Sequence of chain 1.A:
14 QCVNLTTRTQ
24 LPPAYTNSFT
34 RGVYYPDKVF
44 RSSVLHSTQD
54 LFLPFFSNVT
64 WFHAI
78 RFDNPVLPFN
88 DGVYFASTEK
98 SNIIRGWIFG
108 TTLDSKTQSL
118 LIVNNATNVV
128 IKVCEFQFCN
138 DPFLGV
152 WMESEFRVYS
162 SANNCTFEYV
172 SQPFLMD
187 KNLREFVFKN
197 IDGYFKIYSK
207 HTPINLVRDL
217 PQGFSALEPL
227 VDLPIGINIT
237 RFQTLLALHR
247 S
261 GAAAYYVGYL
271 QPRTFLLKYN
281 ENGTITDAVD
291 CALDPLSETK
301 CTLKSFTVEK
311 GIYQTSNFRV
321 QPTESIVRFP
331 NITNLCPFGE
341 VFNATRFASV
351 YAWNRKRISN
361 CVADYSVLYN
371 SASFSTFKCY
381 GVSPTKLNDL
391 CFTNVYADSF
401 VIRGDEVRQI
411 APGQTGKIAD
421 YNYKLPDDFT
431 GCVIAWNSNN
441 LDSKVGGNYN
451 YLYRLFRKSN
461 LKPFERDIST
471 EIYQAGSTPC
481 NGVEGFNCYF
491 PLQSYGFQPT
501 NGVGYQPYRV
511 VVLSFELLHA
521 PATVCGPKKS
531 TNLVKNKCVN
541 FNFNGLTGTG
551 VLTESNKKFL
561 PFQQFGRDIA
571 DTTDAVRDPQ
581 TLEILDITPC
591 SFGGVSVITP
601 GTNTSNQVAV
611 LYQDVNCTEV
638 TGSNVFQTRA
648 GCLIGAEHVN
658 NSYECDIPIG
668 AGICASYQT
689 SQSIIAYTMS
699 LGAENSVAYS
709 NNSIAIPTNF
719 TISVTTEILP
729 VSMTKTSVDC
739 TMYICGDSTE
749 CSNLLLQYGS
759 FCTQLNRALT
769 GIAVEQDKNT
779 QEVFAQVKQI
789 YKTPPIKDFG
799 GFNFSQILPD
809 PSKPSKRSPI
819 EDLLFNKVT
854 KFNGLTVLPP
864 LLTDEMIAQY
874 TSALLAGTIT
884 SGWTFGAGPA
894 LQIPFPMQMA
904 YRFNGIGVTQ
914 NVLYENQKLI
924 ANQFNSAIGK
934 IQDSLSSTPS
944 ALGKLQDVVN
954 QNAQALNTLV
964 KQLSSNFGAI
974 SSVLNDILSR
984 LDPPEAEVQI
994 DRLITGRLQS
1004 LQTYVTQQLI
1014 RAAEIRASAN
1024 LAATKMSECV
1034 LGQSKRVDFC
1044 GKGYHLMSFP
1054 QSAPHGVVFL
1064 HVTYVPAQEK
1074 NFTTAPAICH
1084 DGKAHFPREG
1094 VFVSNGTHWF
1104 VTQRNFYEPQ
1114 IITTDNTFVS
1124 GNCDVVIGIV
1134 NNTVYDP

A protein and the small-molecule ligand that binds it are described below.
Small molecule (SMILES): CC(=O)N[C@H]1[C@H](O[C@H]2[C@H](O)[C@@H](NC(C)=O)CO[C@@H]2CO)O[C@H](CO)[C@@H](O[C@@H]2O[C@H](CO)[C@@H](O)[C@H](O)[C@@H]2O)[C@@H]1O

Binding-site contacts:
Ligand atom C8 contacts residue PRO579 of chain 1.A at 4.2 Å (hydrophobic).
Ligand atom O7 contacts residue ASN331 of chain 1.A at 3.6 Å (h-bond).
Ligand atom N2 contacts residue GLN580 of chain 1.A at 2.9 Å (h-bond).
Ligand atom C8 contacts residue LEU582 of chain 1.A at 4.4 Å (hydrophobic).
Ligand atom O5 contacts residue ASN331 of chain 1.A at 2.3 Å (h-bond).
Ligand atom C2 contacts residue ASN331 of chain 1.A at 2.5 Å.
Ligand atom C7 contacts residue GLN580 of chain 1.A at 3.7 Å.
Ligand atom C1 contacts residue GLN580 of chain 1.A at 4.4 Å.
Ligand atom C8 contacts residue ASN331 of chain 1.A at 3.5 Å.
Ligand atom C3 contacts residue GLN580 of chain 1.A at 3.9 Å.
Ligand atom C8 contacts residue GLN580 of chain 1.A at 3.5 Å.
Ligand atom C2 contacts residue GLN580 of chain 1.A at 3.9 Å.
Ligand atom C7 contacts residue ASN331 of chain 1.A at 3.1 Å.
Ligand atom O3 contacts residue GLN580 of chain 1.A at 4.3 Å.
Ligand atom C1 contacts residue ASN331 of chain 1.A at 1.4 Å.
Ligand atom N2 contacts residue ASN331 of chain 1.A at 2.8 Å (h-bond).
Ligand atom C5 contacts residue ASN331 of chain 1.A at 3.6 Å.
Ligand atom C3 contacts residue ASN331 of chain 1.A at 3.8 Å.
Ligand atom C4 contacts residue ASN331 of chain 1.A at 4.2 Å.